Sequence of chain 4.C:
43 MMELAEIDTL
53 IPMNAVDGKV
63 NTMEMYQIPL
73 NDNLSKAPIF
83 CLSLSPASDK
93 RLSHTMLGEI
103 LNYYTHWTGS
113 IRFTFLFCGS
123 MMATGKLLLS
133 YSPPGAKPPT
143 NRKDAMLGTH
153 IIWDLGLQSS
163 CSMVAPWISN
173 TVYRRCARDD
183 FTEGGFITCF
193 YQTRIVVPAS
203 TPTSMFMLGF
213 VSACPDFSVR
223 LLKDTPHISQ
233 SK

Sequence of chain 5.A:
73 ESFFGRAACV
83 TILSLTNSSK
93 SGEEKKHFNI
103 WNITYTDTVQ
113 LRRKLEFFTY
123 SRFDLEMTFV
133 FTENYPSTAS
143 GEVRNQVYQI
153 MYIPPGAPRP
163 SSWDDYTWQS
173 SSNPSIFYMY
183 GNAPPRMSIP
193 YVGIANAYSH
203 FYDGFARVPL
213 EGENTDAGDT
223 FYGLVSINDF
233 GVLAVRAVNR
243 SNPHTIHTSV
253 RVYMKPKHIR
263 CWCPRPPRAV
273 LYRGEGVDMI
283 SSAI

This small molecule binds to this protein.
Small molecule (SMILES): CC[C@H](C)[C@H](NC(=O)[C@@H](N)CC(C)C)C(=O)NCC(=O)N[C@@H](CCCN=C(N)N)C(=O)N[C@H](C=O)[C@@H](C)O

Binding-site contacts:
Ligand atom O contacts residue SER86 of chain 5.A at 2.8 Å (h-bond).
Ligand atom NH2 contacts residue LYS97 of chain 5.A at 3.6 Å (salt-bridge).
Ligand atom CD contacts residue SER86 of chain 5.A at 3.5 Å.
Ligand atom NE contacts residue ASN101 of chain 5.A at 3.0 Å (h-bond).
Ligand atom CA contacts residue SER86 of chain 5.A at 4.0 Å.
Ligand atom C contacts residue LYS234 of chain 4.C at 3.0 Å.
Ligand atom O contacts residue LYS98 of chain 5.A at 3.8 Å.
Ligand atom NH2 contacts residue SER86 of chain 5.A at 3.5 Å (h-bond).
Ligand atom CD2 contacts residue ILE84 of chain 5.A at 3.9 Å (hydrophobic).
Ligand atom CD1 contacts residue ILE84 of chain 5.A at 4.0 Å (hydrophobic).
Ligand atom CD contacts residue ASN101 of chain 5.A at 3.2 Å.
Ligand atom CZ contacts residue LEU87 of chain 5.A at 4.2 Å (hydrophobic).
Ligand atom CG contacts residue SER86 of chain 5.A at 4.2 Å.
Ligand atom NH2 contacts residue LYS98 of chain 5.A at 2.7 Å (salt-bridge).
Ligand atom N contacts residue SER86 of chain 5.A at 4.0 Å.
Ligand atom NH1 contacts residue THR88 of chain 5.A at 3.8 Å.
Ligand atom NH2 contacts residue ASN101 of chain 5.A at 3.7 Å.
Ligand atom NH1 contacts residue LYS98 of chain 5.A at 3.7 Å.
Ligand atom NH2 contacts residue PHE100 of chain 5.A at 2.8 Å (h-bond).
Ligand atom C contacts residue LYS98 of chain 5.A at 3.7 Å.
Ligand atom NH1 contacts residue SER86 of chain 5.A at 3.4 Å (h-bond).
Ligand atom CB contacts residue LYS234 of chain 4.C at 3.9 Å.
Ligand atom N contacts residue SER233 of chain 4.C at 3.0 Å (h-bond).
Ligand atom NH1 contacts residue LEU87 of chain 5.A at 3.9 Å.
Ligand atom CZ contacts residue PHE100 of chain 5.A at 4.1 Å (hydrophobic).
Ligand atom CB contacts residue SER86 of chain 5.A at 3.9 Å.
Ligand atom N contacts residue LYS234 of chain 4.C at 3.6 Å.
Ligand atom O contacts residue LYS234 of chain 4.C at 3.4 Å.
Ligand atom C contacts residue THR88 of chain 5.A at 4.2 Å.
Ligand atom CZ contacts residue LYS98 of chain 5.A at 3.7 Å.
Ligand atom NE contacts residue SER86 of chain 5.A at 3.6 Å.
Ligand atom CB contacts residue SER233 of chain 4.C at 4.1 Å.
Ligand atom C contacts residue SER86 of chain 5.A at 3.6 Å.
Ligand atom CZ contacts residue SER86 of chain 5.A at 3.2 Å.
Ligand atom NH2 contacts residue LEU87 of chain 5.A at 3.9 Å.
Ligand atom CZ contacts residue ASN101 of chain 5.A at 3.7 Å.
Ligand atom CA contacts residue SER233 of chain 4.C at 3.6 Å.
Ligand atom N contacts residue LYS234 of chain 4.C at 1.5 Å.
Ligand atom CA contacts residue LYS234 of chain 4.C at 2.5 Å.
Ligand atom O contacts residue THR88 of chain 5.A at 3.7 Å.